Sequence of chain 1.A:
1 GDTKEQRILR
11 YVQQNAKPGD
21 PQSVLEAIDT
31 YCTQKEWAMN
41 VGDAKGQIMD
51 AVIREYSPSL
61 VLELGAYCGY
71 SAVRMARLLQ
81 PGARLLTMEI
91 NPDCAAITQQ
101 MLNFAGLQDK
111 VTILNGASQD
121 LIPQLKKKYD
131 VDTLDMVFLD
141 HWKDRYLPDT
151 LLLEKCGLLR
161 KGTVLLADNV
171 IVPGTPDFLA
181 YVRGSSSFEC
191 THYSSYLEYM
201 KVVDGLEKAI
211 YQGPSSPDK

A small-molecule ligand and the protein it binds are described below.
Small molecule (SMILES): COc1ccc(C2(c3cc(-c4sc(C)nc4C)[nH]n3)CC2)cc1

Binding-site contacts:
Ligand atom C08 contacts residue SER118 of chain 1.A at 3.6 Å.
Ligand atom N12 contacts residue GLY65 of chain 1.A at 3.7 Å.
Ligand atom C01 contacts residue GLY65 of chain 1.A at 3.8 Å.
Ligand atom C09 contacts residue TRP142 of chain 1.A at 3.8 Å (hydrophobic).
Ligand atom C11 contacts residue ILE90 of chain 1.A at 3.5 Å (hydrophobic).
Ligand atom C10 contacts residue MET88 of chain 1.A at 3.7 Å (hydrophobic).
Ligand atom C01 contacts residue TYR67 of chain 1.A at 3.5 Å (hydrophobic).
Ligand atom C18 contacts residue HIS141 of chain 1.A at 3.8 Å.
Ligand atom C08 contacts residue ILE90 of chain 1.A at 3.9 Å (hydrophobic).
Ligand atom C18 contacts residue MET39 of chain 1.A at 3.9 Å (hydrophobic).
Ligand atom S04 contacts residue TRP142 of chain 1.A at 3.3 Å.
Ligand atom C10 contacts residue GLY116 of chain 1.A at 3.6 Å.
Ligand atom N07 contacts residue SER118 of chain 1.A at 2.9 Å (h-bond).
Ligand atom C01 contacts residue ASN40 of chain 1.A at 3.4 Å.
Ligand atom N07 contacts residue ALA117 of chain 1.A at 3.7 Å.
Ligand atom C15 contacts residue TRP142 of chain 1.A at 3.8 Å (hydrophobic).
Ligand atom N12 contacts residue GLU89 of chain 1.A at 3.4 Å (salt-bridge).
Ligand atom C06 contacts residue ILE90 of chain 1.A at 3.8 Å (hydrophobic).
Ligand atom C17 contacts residue ASP140 of chain 1.A at 3.8 Å.
Ligand atom C11 contacts residue HIS141 of chain 1.A at 3.6 Å.
Ligand atom C05 contacts residue ILE90 of chain 1.A at 3.6 Å (hydrophobic).
Ligand atom C14 contacts residue GLU89 of chain 1.A at 3.8 Å.
Ligand atom N12 contacts residue ILE90 of chain 1.A at 3.1 Å (h-bond).
Ligand atom C19 contacts residue TRP142 of chain 1.A at 3.5 Å (hydrophobic).
Ligand atom C18 contacts residue TRP142 of chain 1.A at 3.7 Å (hydrophobic).
Ligand atom N13 contacts residue GLU89 of chain 1.A at 2.7 Å (salt-bridge).
Ligand atom C20 contacts residue TRP142 of chain 1.A at 3.4 Å (hydrophobic).
Ligand atom N13 contacts residue GLY65 of chain 1.A at 3.5 Å.
Ligand atom C17 contacts residue HIS141 of chain 1.A at 3.8 Å.
Ligand atom C06 contacts residue SER118 of chain 1.A at 3.9 Å.
Ligand atom C09 contacts residue GLN119 of chain 1.A at 3.3 Å.
Ligand atom C21 contacts residue TRP142 of chain 1.A at 3.6 Å (hydrophobic).
Ligand atom C09 contacts residue SER118 of chain 1.A at 3.4 Å.
Ligand atom C03 contacts residue GLU89 of chain 1.A at 3.7 Å.
Ligand atom C09 contacts residue ARG145 of chain 1.A at 3.4 Å.
Ligand atom C03 contacts residue TYR67 of chain 1.A at 3.6 Å (hydrophobic).
Ligand atom C10 contacts residue ILE90 of chain 1.A at 3.8 Å (hydrophobic).
Ligand atom C14 contacts residue GLY65 of chain 1.A at 3.9 Å.
Ligand atom C15 contacts residue HIS141 of chain 1.A at 3.4 Å.
Ligand atom C05 contacts residue HIS141 of chain 1.A at 3.6 Å.